This small molecule binds to this protein.
Small molecule (SMILES): CC[C@H](CO)Nc1nc(NCc2nc3cc(Cl)c(Cl)cc3[nH]2)c2ncn(-c3cnn(C)c3)c2n1

Sequence of chain 1.A:
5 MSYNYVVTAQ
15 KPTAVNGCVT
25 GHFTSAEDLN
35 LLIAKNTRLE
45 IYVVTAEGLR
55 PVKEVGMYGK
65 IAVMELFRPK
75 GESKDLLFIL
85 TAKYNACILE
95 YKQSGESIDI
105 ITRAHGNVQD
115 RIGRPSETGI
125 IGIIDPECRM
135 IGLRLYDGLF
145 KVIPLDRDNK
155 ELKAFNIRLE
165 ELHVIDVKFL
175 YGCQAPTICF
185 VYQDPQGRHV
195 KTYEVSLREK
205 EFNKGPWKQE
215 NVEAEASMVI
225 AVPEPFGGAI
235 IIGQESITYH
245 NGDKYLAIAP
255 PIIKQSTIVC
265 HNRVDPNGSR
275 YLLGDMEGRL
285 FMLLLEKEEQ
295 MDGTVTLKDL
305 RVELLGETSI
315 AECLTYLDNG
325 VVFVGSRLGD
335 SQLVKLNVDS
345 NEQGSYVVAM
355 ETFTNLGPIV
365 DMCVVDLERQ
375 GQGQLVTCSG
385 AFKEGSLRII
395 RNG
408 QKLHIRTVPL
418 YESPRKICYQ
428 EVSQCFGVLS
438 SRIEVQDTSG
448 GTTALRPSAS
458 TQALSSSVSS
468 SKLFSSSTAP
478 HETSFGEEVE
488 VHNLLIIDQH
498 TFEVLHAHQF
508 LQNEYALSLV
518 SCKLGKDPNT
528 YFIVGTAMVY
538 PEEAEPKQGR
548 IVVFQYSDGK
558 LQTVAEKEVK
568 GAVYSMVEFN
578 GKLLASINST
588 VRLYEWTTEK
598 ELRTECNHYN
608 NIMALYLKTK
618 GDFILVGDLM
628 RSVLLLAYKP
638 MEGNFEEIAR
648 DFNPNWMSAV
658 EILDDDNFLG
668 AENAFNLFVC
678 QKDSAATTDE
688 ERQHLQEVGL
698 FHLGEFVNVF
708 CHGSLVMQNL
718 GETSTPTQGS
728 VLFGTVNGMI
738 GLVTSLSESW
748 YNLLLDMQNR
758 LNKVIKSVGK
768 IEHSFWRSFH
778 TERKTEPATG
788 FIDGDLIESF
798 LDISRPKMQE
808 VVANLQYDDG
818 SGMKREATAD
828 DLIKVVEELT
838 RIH

Binding-site contacts:
Ligand atom C7 contacts residue TYR107 of chain 1.B at 3.8 Å (hydrophobic).
Ligand atom C6 contacts residue ARG628 of chain 1.A at 3.7 Å.
Ligand atom C17 contacts residue GLU106 of chain 1.B at 3.0 Å.
Ligand atom CL1 contacts residue ASN607 of chain 1.A at 3.3 Å.
Ligand atom N3 contacts residue LEU158 of chain 1.B at 3.6 Å.
Ligand atom N2 contacts residue MET108 of chain 1.B at 2.7 Å (h-bond).
Ligand atom N1 contacts residue ARG628 of chain 1.A at 3.5 Å (salt-bridge).
Ligand atom N6 contacts residue MET108 of chain 1.B at 2.9 Å (h-bond).
Ligand atom C14 contacts residue ASP111 of chain 1.B at 3.3 Å.
Ligand atom C3 contacts residue ARG628 of chain 1.A at 3.6 Å.
Ligand atom N7 contacts residue ALA46 of chain 1.B at 3.6 Å.
Ligand atom C5 contacts residue TYR107 of chain 1.B at 3.5 Å (hydrophobic).
Ligand atom N2 contacts residue TYR107 of chain 1.B at 3.5 Å.
Ligand atom N10 contacts residue ASP109 of chain 1.B at 3.6 Å (salt-bridge).
Ligand atom C8 contacts residue HIS110 of chain 1.B at 3.8 Å.
Ligand atom CL2 contacts residue ARG647 of chain 1.A at 3.4 Å.
Ligand atom C6 contacts residue ILE25 of chain 1.B at 3.8 Å (hydrophobic).
Ligand atom C17 contacts residue TYR107 of chain 1.B at 3.8 Å (hydrophobic).
Ligand atom CL2 contacts residue ILE25 of chain 1.B at 3.8 Å.
Ligand atom O1 contacts residue ASP111 of chain 1.B at 2.9 Å (salt-bridge).
Ligand atom C17 contacts residue ALA46 of chain 1.B at 3.3 Å (hydrophobic).
Ligand atom C8 contacts residue ASP109 of chain 1.B at 3.6 Å.
Ligand atom C13 contacts residue VAL33 of chain 1.B at 3.5 Å (hydrophobic).
Ligand atom C10 contacts residue LEU158 of chain 1.B at 3.6 Å (hydrophobic).
Ligand atom C17 contacts residue MET108 of chain 1.B at 3.6 Å (hydrophobic).
Ligand atom C3 contacts residue ILE25 of chain 1.B at 3.1 Å (hydrophobic).
Ligand atom N10 contacts residue TYR107 of chain 1.B at 2.7 Å (h-bond).
Ligand atom C4 contacts residue TYR107 of chain 1.B at 3.7 Å (hydrophobic).
Ligand atom N6 contacts residue TYR107 of chain 1.B at 3.5 Å.
Ligand atom C15 contacts residue LEU158 of chain 1.B at 3.6 Å (hydrophobic).
Ligand atom C5 contacts residue ILE25 of chain 1.B at 3.7 Å (hydrophobic).
Ligand atom C9 contacts residue MET108 of chain 1.B at 3.8 Å (hydrophobic).
Ligand atom C21 contacts residue LEU158 of chain 1.B at 3.4 Å (hydrophobic).
Ligand atom C2 contacts residue ARG628 of chain 1.A at 3.7 Å.
Ligand atom C8 contacts residue MET108 of chain 1.B at 3.1 Å (hydrophobic).
Ligand atom N6 contacts residue GLU106 of chain 1.B at 3.7 Å.
Ligand atom C19 contacts residue ALA46 of chain 1.B at 3.6 Å (hydrophobic).
Ligand atom C4 contacts residue ILE25 of chain 1.B at 3.7 Å (hydrophobic).
Ligand atom C2 contacts residue ILE25 of chain 1.B at 3.7 Å (hydrophobic).
Ligand atom N7 contacts residue LEU158 of chain 1.B at 3.6 Å.

Sequence of chain 1.B:
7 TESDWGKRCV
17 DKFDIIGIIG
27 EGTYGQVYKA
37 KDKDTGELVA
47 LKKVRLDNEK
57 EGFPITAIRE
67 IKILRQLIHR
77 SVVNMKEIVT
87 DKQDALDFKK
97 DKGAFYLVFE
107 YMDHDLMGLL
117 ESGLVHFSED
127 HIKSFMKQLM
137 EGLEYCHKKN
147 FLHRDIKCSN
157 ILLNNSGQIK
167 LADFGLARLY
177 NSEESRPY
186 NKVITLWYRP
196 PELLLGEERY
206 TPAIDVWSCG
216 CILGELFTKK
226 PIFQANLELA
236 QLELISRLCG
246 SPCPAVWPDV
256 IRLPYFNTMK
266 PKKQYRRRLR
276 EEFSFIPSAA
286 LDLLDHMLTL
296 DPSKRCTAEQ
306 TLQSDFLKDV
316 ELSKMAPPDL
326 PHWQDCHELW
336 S